Binding-site contacts:
Ligand atom C1 contacts residue TRP327 of chain 1.A at 3.0 Å (hydrophobic).
Ligand atom C14 contacts residue SER265 of chain 1.A at 3.0 Å.
Ligand atom C5 contacts residue NA1 of chain 1.G at 3.5 Å.
Ligand atom C13 contacts residue SER265 of chain 1.A at 2.9 Å.
Ligand atom N contacts residue ARG392 of chain 1.A at 3.1 Å (salt-bridge).
Ligand atom C8 contacts residue ASP328 of chain 1.A at 3.6 Å.
Ligand atom O2 contacts residue CA1 of chain 1.E at 3.8 Å.
Ligand atom C2 contacts residue ARG392 of chain 1.A at 3.2 Å.
Ligand atom C2 contacts residue SER329 of chain 1.A at 3.2 Å.
Ligand atom N1 contacts residue TRP384 of chain 1.A at 3.3 Å.
Ligand atom O1 contacts residue ARG392 of chain 1.A at 3.5 Å (salt-bridge).
Ligand atom C14 contacts residue ALA264 of chain 1.A at 3.7 Å (hydrophobic).
Ligand atom O2 contacts residue ASP328 of chain 1.A at 3.2 Å (salt-bridge).
Ligand atom C contacts residue TRP327 of chain 1.A at 3.4 Å (hydrophobic).
Ligand atom C1 contacts residue SER329 of chain 1.A at 3.1 Å.
Ligand atom O4 contacts residue GLY338 of chain 1.A at 3.0 Å (h-bond).
Ligand atom O4 contacts residue SER335 of chain 1.A at 3.4 Å (h-bond).
Ligand atom O contacts residue SER335 of chain 1.A at 2.2 Å (h-bond).
Ligand atom C9 contacts residue ASP328 of chain 1.A at 3.6 Å.
Ligand atom O1 contacts residue SER330 of chain 1.A at 3.0 Å (h-bond).
Ligand atom C6 contacts residue ASP328 of chain 1.A at 3.4 Å.
Ligand atom C14 contacts residue ARG392 of chain 1.A at 3.8 Å.
Ligand atom C11 contacts residue THR154 of chain 1.A at 3.5 Å.
Ligand atom C7 contacts residue ASP328 of chain 1.A at 3.5 Å.
Ligand atom O contacts residue TRP327 of chain 1.A at 2.9 Å.
Ligand atom O4 contacts residue ALA264 of chain 1.A at 3.4 Å.
Ligand atom C4 contacts residue ARG392 of chain 1.A at 3.5 Å.
Ligand atom C1 contacts residue ASP328 of chain 1.A at 3.5 Å.
Ligand atom C14 contacts residue SER335 of chain 1.A at 3.7 Å.
Ligand atom C1 contacts residue SER335 of chain 1.A at 3.5 Å.
Ligand atom C3 contacts residue ARG392 of chain 1.A at 3.0 Å.
Ligand atom C3 contacts residue SER265 of chain 1.A at 3.7 Å.
Ligand atom O1 contacts residue SER329 of chain 1.A at 3.6 Å.
Ligand atom C1 contacts residue ARG392 of chain 1.A at 3.7 Å.
Ligand atom C13 contacts residue ALA264 of chain 1.A at 3.1 Å (hydrophobic).
Ligand atom O4 contacts residue ALA339 of chain 1.A at 3.2 Å.
Ligand atom C2 contacts residue ASP328 of chain 1.A at 3.7 Å.
Ligand atom C contacts residue SER335 of chain 1.A at 3.2 Å.
Ligand atom C13 contacts residue ARG392 of chain 1.A at 3.3 Å.
Ligand atom O4 contacts residue SER265 of chain 1.A at 2.6 Å (h-bond).

Sequence of chain 1.A:
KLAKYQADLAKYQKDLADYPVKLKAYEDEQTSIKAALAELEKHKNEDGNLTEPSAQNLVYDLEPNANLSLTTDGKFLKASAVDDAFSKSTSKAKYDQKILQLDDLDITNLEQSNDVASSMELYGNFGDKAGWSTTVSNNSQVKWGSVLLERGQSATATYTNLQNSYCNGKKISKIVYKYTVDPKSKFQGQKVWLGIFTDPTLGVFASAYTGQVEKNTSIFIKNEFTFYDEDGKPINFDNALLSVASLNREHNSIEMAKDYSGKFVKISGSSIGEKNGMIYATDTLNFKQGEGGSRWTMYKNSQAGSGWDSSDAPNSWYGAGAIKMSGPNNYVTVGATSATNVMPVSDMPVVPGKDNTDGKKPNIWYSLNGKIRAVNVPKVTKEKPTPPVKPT

This protein binds this small molecule.
Small molecule (SMILES): O=C(NCCc1ccc(O)c(O)c1)Nc1ccc(O)c(O)c1